Sequence of chain 2.A:
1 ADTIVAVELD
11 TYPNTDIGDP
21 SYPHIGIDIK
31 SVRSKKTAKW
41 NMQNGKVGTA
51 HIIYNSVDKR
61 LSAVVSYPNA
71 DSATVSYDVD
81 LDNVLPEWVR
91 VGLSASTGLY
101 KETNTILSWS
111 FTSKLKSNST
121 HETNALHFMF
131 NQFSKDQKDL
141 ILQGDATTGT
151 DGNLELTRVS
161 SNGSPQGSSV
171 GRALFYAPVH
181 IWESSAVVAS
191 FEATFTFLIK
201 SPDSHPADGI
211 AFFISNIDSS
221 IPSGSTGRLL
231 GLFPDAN

A protein and the small-molecule ligand that binds it are described below.
Small molecule (SMILES): N[C@@H](Cc1ccc(O)cc1)C(=O)N1CCC[C@H]1C(=O)N[C@@H](Cc1ccc(O)cc1)C(=O)O

Binding-site contacts:
Ligand atom CD2 contacts residue SER21 of chain 2.A at 4.0 Å.
Ligand atom CE1 contacts residue THR15 of chain 2.A at 3.5 Å.
Ligand atom C contacts residue THR15 of chain 2.A at 4.1 Å.
Ligand atom CA contacts residue SER21 of chain 2.A at 3.5 Å.
Ligand atom CE2 contacts residue PTD1 of chain 2.E at 3.2 Å.
Ligand atom CZ contacts residue ASP16 of chain 2.A at 4.2 Å.
Ligand atom CZ contacts residue THR15 of chain 2.A at 4.1 Å.
Ligand atom O contacts residue SER21 of chain 2.A at 3.3 Å (h-bond).
Ligand atom N contacts residue THR15 of chain 2.A at 2.7 Å (h-bond).
Ligand atom CD2 contacts residue THR15 of chain 2.A at 3.9 Å.
Ligand atom CE2 contacts residue THR15 of chain 2.A at 4.3 Å.
Ligand atom CZ contacts residue PTD1 of chain 2.E at 4.2 Å.
Ligand atom N contacts residue SER21 of chain 2.A at 3.6 Å.
Ligand atom OH contacts residue ASP16 of chain 2.A at 3.8 Å.
Ligand atom CG contacts residue THR15 of chain 2.A at 3.6 Å.
Ligand atom CA contacts residue THR15 of chain 2.A at 3.8 Å.
Ligand atom CB contacts residue THR15 of chain 2.A at 4.0 Å.
Ligand atom CD2 contacts residue PTD1 of chain 2.E at 3.9 Å.
Ligand atom OH contacts residue THR15 of chain 2.A at 4.2 Å.
Ligand atom O contacts residue THR15 of chain 2.A at 3.8 Å.
Ligand atom CE1 contacts residue ASP16 of chain 2.A at 4.3 Å.
Ligand atom C contacts residue SER21 of chain 2.A at 4.2 Å.
Ligand atom OH contacts residue PTD1 of chain 2.E at 4.3 Å.
Ligand atom CD1 contacts residue THR15 of chain 2.A at 3.4 Å.